Sequence of chain 1.A:
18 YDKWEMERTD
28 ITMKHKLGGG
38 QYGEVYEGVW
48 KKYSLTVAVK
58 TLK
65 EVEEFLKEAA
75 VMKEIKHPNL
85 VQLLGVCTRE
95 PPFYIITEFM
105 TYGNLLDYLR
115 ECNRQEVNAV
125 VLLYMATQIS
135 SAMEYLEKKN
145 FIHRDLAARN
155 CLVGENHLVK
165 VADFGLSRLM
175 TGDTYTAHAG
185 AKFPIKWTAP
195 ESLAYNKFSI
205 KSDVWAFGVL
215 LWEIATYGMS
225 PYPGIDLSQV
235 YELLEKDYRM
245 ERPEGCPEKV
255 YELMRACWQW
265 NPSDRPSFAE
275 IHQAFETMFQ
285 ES

Binding-site contacts:
Ligand atom C6 contacts residue PRO251 of chain 1.A at 3.8 Å (hydrophobic).
Ligand atom F25 contacts residue LEU215 of chain 1.A at 3.3 Å.
Ligand atom C7 contacts residue PRO251 of chain 1.A at 3.5 Å (hydrophobic).
Ligand atom C8 contacts residue ALA219 of chain 1.A at 3.6 Å (hydrophobic).
Ligand atom N21 contacts residue ALA219 of chain 1.A at 3.4 Å (h-bond).
Ligand atom C18 contacts residue ALA219 of chain 1.A at 3.8 Å (hydrophobic).
Ligand atom C10 contacts residue PRO251 of chain 1.A at 3.8 Å (hydrophobic).
Ligand atom C16 contacts residue GLY249 of chain 1.A at 3.7 Å.
Ligand atom C17 contacts residue ALA219 of chain 1.A at 3.8 Å (hydrophobic).
Ligand atom C4 contacts residue ALA219 of chain 1.A at 3.6 Å (hydrophobic).
Ligand atom C8 contacts residue LEU215 of chain 1.A at 3.6 Å (hydrophobic).
Ligand atom C14 contacts residue ILE218 of chain 1.A at 3.5 Å (hydrophobic).
Ligand atom C9 contacts residue LEU126 of chain 1.A at 3.6 Å (hydrophobic).
Ligand atom C13 contacts residue ALA123 of chain 1.A at 3.4 Å (hydrophobic).
Ligand atom O23 contacts residue CYS250 of chain 1.A at 3.1 Å.
Ligand atom C16 contacts residue CYS250 of chain 1.A at 3.7 Å (hydrophobic).
Ligand atom C9 contacts residue LEU127 of chain 1.A at 3.8 Å (hydrophobic).
Ligand atom N21 contacts residue GLY249 of chain 1.A at 3.3 Å.
Ligand atom N21 contacts residue GLU248 of chain 1.A at 2.9 Å (salt-bridge).
Ligand atom O23 contacts residue GLY249 of chain 1.A at 3.8 Å.
Ligand atom N20 contacts residue PRO251 of chain 1.A at 3.4 Å.
Ligand atom C5 contacts residue LEU127 of chain 1.A at 3.7 Å (hydrophobic).
Ligand atom C16 contacts residue ALA219 of chain 1.A at 3.3 Å (hydrophobic).
Ligand atom C15 contacts residue PRO251 of chain 1.A at 3.7 Å (hydrophobic).
Ligand atom C8 contacts residue VAL254 of chain 1.A at 3.8 Å (hydrophobic).
Ligand atom C7 contacts residue ALA123 of chain 1.A at 3.7 Å (hydrophobic).
Ligand atom N22 contacts residue LEU126 of chain 1.A at 3.7 Å.
Ligand atom O23 contacts residue ALA219 of chain 1.A at 3.2 Å.
Ligand atom C17 contacts residue GLU248 of chain 1.A at 3.8 Å.
Ligand atom C10 contacts residue GLY249 of chain 1.A at 3.5 Å.
Ligand atom N21 contacts residue CYS250 of chain 1.A at 3.6 Å.
Ligand atom N20 contacts residue ALA123 of chain 1.A at 3.5 Å.
Ligand atom C5 contacts residue LEU126 of chain 1.A at 3.6 Å (hydrophobic).
Ligand atom N19 contacts residue PRO251 of chain 1.A at 3.4 Å.
Ligand atom F25 contacts residue ILE218 of chain 1.A at 3.4 Å.
Ligand atom C6 contacts residue ALA123 of chain 1.A at 3.7 Å (hydrophobic).
Ligand atom C10 contacts residue ALA123 of chain 1.A at 3.6 Å (hydrophobic).
Ligand atom C13 contacts residue PRO251 of chain 1.A at 3.3 Å (hydrophobic).
Ligand atom F25 contacts residue ALA130 of chain 1.A at 3.6 Å.
Ligand atom C18 contacts residue LEU126 of chain 1.A at 3.6 Å (hydrophobic).

This protein binds this small molecule.
Small molecule (SMILES): O=C1NC(=O)[C@@H](c2cn(-c3ccccc3)nc2-c2ccc(F)cc2)N1